Sequence of chain 1.D:
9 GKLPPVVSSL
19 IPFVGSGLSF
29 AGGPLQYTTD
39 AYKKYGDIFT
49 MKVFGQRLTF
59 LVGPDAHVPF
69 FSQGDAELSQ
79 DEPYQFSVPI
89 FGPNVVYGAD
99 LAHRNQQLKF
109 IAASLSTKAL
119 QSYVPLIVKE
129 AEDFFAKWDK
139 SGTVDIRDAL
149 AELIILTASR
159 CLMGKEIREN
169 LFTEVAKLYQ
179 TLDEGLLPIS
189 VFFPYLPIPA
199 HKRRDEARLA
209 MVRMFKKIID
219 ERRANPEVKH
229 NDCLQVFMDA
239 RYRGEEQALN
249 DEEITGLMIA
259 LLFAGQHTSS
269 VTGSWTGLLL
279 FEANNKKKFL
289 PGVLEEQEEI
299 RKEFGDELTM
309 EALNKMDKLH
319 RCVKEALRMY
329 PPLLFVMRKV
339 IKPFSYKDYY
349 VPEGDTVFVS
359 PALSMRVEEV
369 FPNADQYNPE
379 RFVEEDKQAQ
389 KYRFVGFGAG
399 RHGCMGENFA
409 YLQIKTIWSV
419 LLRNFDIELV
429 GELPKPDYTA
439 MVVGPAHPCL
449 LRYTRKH

Binding-site contacts:
Ligand atom CAA contacts residue TYR95 of chain 1.D at 3.8 Å (hydrophobic).
Ligand atom CAI contacts residue PHE261 of chain 1.D at 3.8 Å (hydrophobic).
Ligand atom CAS contacts residue TYR82 of chain 1.D at 4.3 Å (hydrophobic).
Ligand atom CAM contacts residue HEM1 of chain 1.O at 2.9 Å.
Ligand atom CAT contacts residue HEM1 of chain 1.O at 4.0 Å.
Ligand atom CAQ contacts residue THR266 of chain 1.D at 3.4 Å.
Ligand atom CAG contacts residue HIS265 of chain 1.D at 4.1 Å.
Ligand atom CAH contacts residue HIS265 of chain 1.D at 4.0 Å.
Ligand atom CAF contacts residue ALA258 of chain 1.D at 4.0 Å (hydrophobic).
Ligand atom CAT contacts residue LEU331 of chain 1.D at 4.3 Å (hydrophobic).
Ligand atom NAN contacts residue CYS402 of chain 1.D at 4.2 Å.
Ligand atom CAE contacts residue ALA262 of chain 1.D at 4.3 Å (hydrophobic).
Ligand atom CAK contacts residue PHE89 of chain 1.D at 3.8 Å (hydrophobic).
Ligand atom NAN contacts residue HEM1 of chain 1.O at 2.1 Å.
Ligand atom CAS contacts residue VAL334 of chain 1.D at 4.3 Å (hydrophobic).
Ligand atom CAK contacts residue PHE261 of chain 1.D at 4.4 Å (hydrophobic).
Ligand atom CAQ contacts residue HEM1 of chain 1.O at 3.2 Å.
Ligand atom CAB contacts residue HEM1 of chain 1.O at 4.2 Å.
Ligand atom CAS contacts residue LEU331 of chain 1.D at 3.3 Å (hydrophobic).
Ligand atom CAS contacts residue HEM1 of chain 1.O at 3.9 Å.
Ligand atom CAQ contacts residue ALA262 of chain 1.D at 3.7 Å (hydrophobic).
Ligand atom CAV contacts residue TYR82 of chain 1.D at 3.6 Å (hydrophobic).
Ligand atom CAI contacts residue PHE89 of chain 1.D at 3.8 Å (hydrophobic).
Ligand atom CAU contacts residue LEU331 of chain 1.D at 3.5 Å (hydrophobic).
Ligand atom CAB contacts residue TYR95 of chain 1.D at 3.7 Å (hydrophobic).
Ligand atom CAG contacts residue PHE261 of chain 1.D at 3.9 Å (hydrophobic).
Ligand atom CAP contacts residue THR266 of chain 1.D at 3.7 Å.
Ligand atom NAN contacts residue ALA262 of chain 1.D at 4.2 Å.
Ligand atom CAT contacts residue TYR82 of chain 1.D at 3.3 Å (hydrophobic).
Ligand atom CAB contacts residue VAL94 of chain 1.D at 4.0 Å (hydrophobic).
Ligand atom NAO contacts residue HEM1 of chain 1.O at 4.2 Å.
Ligand atom CAD contacts residue HEM1 of chain 1.O at 3.9 Å.
Ligand atom CAP contacts residue HEM1 of chain 1.O at 4.3 Å.
Ligand atom CAP contacts residue ALA262 of chain 1.D at 3.7 Å (hydrophobic).
Ligand atom CAU contacts residue HEM1 of chain 1.O at 4.2 Å.
Ligand atom CAE contacts residue ALA258 of chain 1.D at 4.1 Å (hydrophobic).
Ligand atom CAD contacts residue VAL94 of chain 1.D at 4.2 Å (hydrophobic).
Ligand atom CLAY contacts residue PHE84 of chain 1.D at 3.8 Å.
Ligand atom CLAY contacts residue TYR95 of chain 1.D at 4.1 Å.
Ligand atom CAF contacts residue HEM1 of chain 1.O at 4.2 Å.

The protein below binds the small molecule below.
Small molecule (SMILES): Clc1ccccc1C(c1ccccc1)(c1ccccc1)n1ccnc1